This protein binds this small molecule.
Small molecule (SMILES): CC(=O)N[C@@H]1[C@@H](O)[C@H](O)[C@@H](CO)O[C@H]1O

Sequence of chain 18.H:
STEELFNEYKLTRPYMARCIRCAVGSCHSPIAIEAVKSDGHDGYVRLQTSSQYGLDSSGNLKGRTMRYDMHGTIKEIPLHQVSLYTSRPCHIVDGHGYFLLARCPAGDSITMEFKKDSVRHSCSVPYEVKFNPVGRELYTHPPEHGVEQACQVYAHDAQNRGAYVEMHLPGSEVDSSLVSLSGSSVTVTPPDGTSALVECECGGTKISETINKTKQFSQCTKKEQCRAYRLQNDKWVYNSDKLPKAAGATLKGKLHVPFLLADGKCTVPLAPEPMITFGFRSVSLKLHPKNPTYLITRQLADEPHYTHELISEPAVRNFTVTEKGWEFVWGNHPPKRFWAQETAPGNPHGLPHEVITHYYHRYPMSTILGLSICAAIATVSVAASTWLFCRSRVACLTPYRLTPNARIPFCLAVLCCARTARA

Binding-site contacts:
Ligand atom O5 contacts residue ASN212 of chain 18.H at 2.4 Å (h-bond).
Ligand atom C7 contacts residue ASN212 of chain 18.H at 4.0 Å.
Ligand atom N2 contacts residue ASN212 of chain 18.H at 2.9 Å (h-bond).
Ligand atom C5 contacts residue ASN212 of chain 18.H at 3.7 Å.
Ligand atom C1 contacts residue ILE211 of chain 18.H at 4.3 Å (hydrophobic).
Ligand atom C4 contacts residue ASN212 of chain 18.H at 4.2 Å.
Ligand atom C3 contacts residue ASN212 of chain 18.H at 3.8 Å.
Ligand atom C1 contacts residue ASN212 of chain 18.H at 1.4 Å.
Ligand atom N2 contacts residue ILE211 of chain 18.H at 4.5 Å.
Ligand atom O6 contacts residue ASN212 of chain 18.H at 4.3 Å.
Ligand atom C2 contacts residue ASN212 of chain 18.H at 2.5 Å.